The small molecule below binds the protein below.
Small molecule (SMILES): Nc1ncnc2c1ncn2[C@@H]1O[C@H](CSSC[C@H]2O[C@@H](n3cnc4c(N)ncnc43)[C@H](O)[C@@H]2O)[C@@H](O)[C@H]1O

Sequence of chain 2.A:
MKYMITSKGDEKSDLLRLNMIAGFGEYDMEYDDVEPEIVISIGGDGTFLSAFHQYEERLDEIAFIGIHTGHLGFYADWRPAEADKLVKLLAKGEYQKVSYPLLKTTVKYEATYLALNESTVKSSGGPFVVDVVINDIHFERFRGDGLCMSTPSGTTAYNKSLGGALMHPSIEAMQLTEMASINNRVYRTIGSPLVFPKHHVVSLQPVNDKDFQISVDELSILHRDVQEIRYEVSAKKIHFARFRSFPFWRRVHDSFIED

Binding-site contacts:
Ligand atom O2' contacts residue TYR163 of chain 2.A at 3.3 Å (h-bond).
Ligand atom O2' contacts residue ALA162 of chain 2.A at 3.0 Å.
Ligand atom C2' contacts residue GLU123 of chain 2.A at 3.3 Å.
Ligand atom N61 contacts residue SER158 of chain 2.A at 3.2 Å (h-bond).
Ligand atom N32 contacts residue TYR163 of chain 2.A at 3.4 Å (h-bond).
Ligand atom N12 contacts residue SER166 of chain 2.A at 2.8 Å (h-bond).
Ligand atom C22 contacts residue TYR163 of chain 2.A at 3.6 Å (hydrophobic).
Ligand atom C51 contacts residue ASN122 of chain 2.A at 3.8 Å.
Ligand atom N61 contacts residue THR161 of chain 2.A at 3.5 Å (h-bond).
Ligand atom O2' contacts residue GLU123 of chain 2.A at 2.6 Å (salt-bridge).
Ligand atom C62 contacts residue TYR163 of chain 2.A at 3.7 Å (hydrophobic).
Ligand atom C51 contacts residue ALA162 of chain 2.A at 3.7 Å (hydrophobic).
Ligand atom N11 contacts residue PHE74 of chain 2.A at 3.4 Å.
Ligand atom N12 contacts residue ALA185 of chain 3.A at 3.8 Å.
Ligand atom N12 contacts residue ILE187 of chain 3.A at 3.3 Å.
Ligand atom C61 contacts residue THR161 of chain 2.A at 3.5 Å.
Ligand atom C21 contacts residue PHE74 of chain 2.A at 3.3 Å (hydrophobic).
Ligand atom N62 contacts residue GLY149 of chain 3.A at 3.8 Å.
Ligand atom O3' contacts residue GLU123 of chain 2.A at 2.6 Å (salt-bridge).
Ligand atom N61 contacts residue ASN122 of chain 2.A at 3.2 Å (h-bond).
Ligand atom O3' contacts residue ASN122 of chain 2.A at 3.0 Å (h-bond).
Ligand atom C3' contacts residue GLU123 of chain 2.A at 3.1 Å.
Ligand atom N62 contacts residue ALA185 of chain 3.A at 3.0 Å (h-bond).
Ligand atom C81 contacts residue ASN122 of chain 2.A at 3.6 Å.
Ligand atom N71 contacts residue ASN122 of chain 2.A at 3.0 Å (h-bond).
Ligand atom N62 contacts residue ASP150 of chain 3.A at 3.0 Å (salt-bridge).
Ligand atom C22 contacts residue SER166 of chain 2.A at 3.0 Å.
Ligand atom C21 contacts residue THR161 of chain 2.A at 3.3 Å.
Ligand atom N11 contacts residue THR161 of chain 2.A at 2.6 Å (h-bond).
Ligand atom O3' contacts residue ASP222 of chain 2.A at 3.8 Å.
Ligand atom C52 contacts residue TYR163 of chain 2.A at 3.8 Å (hydrophobic).
Ligand atom N11 contacts residue ALA162 of chain 2.A at 3.7 Å.
Ligand atom N62 contacts residue TYR163 of chain 2.A at 3.7 Å.
Ligand atom C81 contacts residue ASP45 of chain 2.A at 3.5 Å.
Ligand atom N61 contacts residue TYR75 of chain 2.A at 3.5 Å.
Ligand atom O2R contacts residue ASP45 of chain 2.A at 3.3 Å (salt-bridge).
Ligand atom C61 contacts residue ALA162 of chain 2.A at 3.7 Å (hydrophobic).
Ligand atom N32 contacts residue ALA162 of chain 2.A at 3.8 Å.
Ligand atom C22 contacts residue ILE187 of chain 3.A at 3.5 Å (hydrophobic).
Ligand atom O2' contacts residue ASN122 of chain 2.A at 3.6 Å.

Sequence of chain 3.A:
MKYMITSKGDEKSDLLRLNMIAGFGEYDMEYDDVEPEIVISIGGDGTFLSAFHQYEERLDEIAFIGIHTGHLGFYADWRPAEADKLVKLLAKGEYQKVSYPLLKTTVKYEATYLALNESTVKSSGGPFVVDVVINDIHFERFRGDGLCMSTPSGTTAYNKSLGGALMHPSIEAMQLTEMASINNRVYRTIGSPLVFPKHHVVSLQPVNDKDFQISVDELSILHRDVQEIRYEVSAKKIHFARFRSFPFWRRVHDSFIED